Sequence of chain 1.E:
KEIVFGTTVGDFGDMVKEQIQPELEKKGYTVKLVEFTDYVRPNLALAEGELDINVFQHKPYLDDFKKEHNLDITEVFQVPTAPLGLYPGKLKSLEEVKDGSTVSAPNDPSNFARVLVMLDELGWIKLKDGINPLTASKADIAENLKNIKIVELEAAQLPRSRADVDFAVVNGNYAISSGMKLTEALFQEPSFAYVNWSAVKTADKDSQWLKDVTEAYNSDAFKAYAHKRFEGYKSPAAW

Binding-site contacts:
Ligand atom CG contacts residue HIS58 of chain 1.E at 3.6 Å.
Ligand atom CA contacts residue TYR39 of chain 1.E at 3.5 Å (hydrophobic).
Ligand atom CB contacts residue PHE56 of chain 1.E at 3.2 Å (hydrophobic).
Ligand atom SD contacts residue HIS58 of chain 1.E at 3.4 Å (h-bond).
Ligand atom CB contacts residue HIS58 of chain 1.E at 4.1 Å.
Ligand atom N contacts residue PHE12 of chain 1.E at 3.8 Å.
Ligand atom N contacts residue PHE56 of chain 1.E at 3.6 Å (h-bond).
Ligand atom CE contacts residue PHE56 of chain 1.E at 3.7 Å (hydrophobic).
Ligand atom CA contacts residue ASN173 of chain 1.E at 3.4 Å.
Ligand atom C contacts residue ASN171 of chain 1.E at 4.0 Å.
Ligand atom SD contacts residue TYR61 of chain 1.E at 3.5 Å.
Ligand atom OXT contacts residue ASN171 of chain 1.E at 3.0 Å (h-bond).
Ligand atom CG contacts residue ASN171 of chain 1.E at 4.0 Å.
Ligand atom OXT contacts residue ARG114 of chain 1.E at 2.4 Å (salt-bridge).
Ligand atom OXT contacts residue ASN111 of chain 1.E at 4.3 Å.
Ligand atom C contacts residue ARG114 of chain 1.E at 3.2 Å.
Ligand atom CE contacts residue TYR39 of chain 1.E at 3.6 Å (hydrophobic).
Ligand atom N contacts residue ASN196 of chain 1.E at 2.8 Å (h-bond).
Ligand atom O contacts residue HIS58 of chain 1.E at 4.1 Å.
Ligand atom CG contacts residue ASN111 of chain 1.E at 3.7 Å.
Ligand atom CG contacts residue TYR39 of chain 1.E at 3.7 Å (hydrophobic).
Ligand atom CB contacts residue TYR39 of chain 1.E at 3.8 Å (hydrophobic).
Ligand atom O contacts residue THR81 of chain 1.E at 3.7 Å.
Ligand atom C contacts residue ASN173 of chain 1.E at 4.3 Å.
Ligand atom C contacts residue HIS58 of chain 1.E at 4.2 Å.
Ligand atom CB contacts residue ASN196 of chain 1.E at 3.7 Å.
Ligand atom CA contacts residue PHE56 of chain 1.E at 4.0 Å (hydrophobic).
Ligand atom O contacts residue ASN196 of chain 1.E at 2.9 Å (h-bond).
Ligand atom SD contacts residue ASN111 of chain 1.E at 3.6 Å.
Ligand atom CA contacts residue ASN196 of chain 1.E at 3.7 Å.
Ligand atom O contacts residue TYR194 of chain 1.E at 4.0 Å.
Ligand atom CB contacts residue GLN57 of chain 1.E at 4.0 Å.
Ligand atom CE contacts residue TYR61 of chain 1.E at 3.6 Å (hydrophobic).
Ligand atom CG contacts residue ARG114 of chain 1.E at 4.2 Å.
Ligand atom CE contacts residue GLN57 of chain 1.E at 3.7 Å.
Ligand atom CG contacts residue PHE56 of chain 1.E at 4.3 Å (hydrophobic).
Ligand atom N contacts residue ASN173 of chain 1.E at 3.3 Å (h-bond).
Ligand atom C contacts residue ASN196 of chain 1.E at 3.9 Å.
Ligand atom O contacts residue ARG114 of chain 1.E at 3.6 Å (salt-bridge).
Ligand atom SD contacts residue GLN57 of chain 1.E at 4.0 Å.

The small molecule below binds the protein below.
Small molecule (SMILES): CSCC[C@H](N)C(=O)O